Sequence of chain 43.E:
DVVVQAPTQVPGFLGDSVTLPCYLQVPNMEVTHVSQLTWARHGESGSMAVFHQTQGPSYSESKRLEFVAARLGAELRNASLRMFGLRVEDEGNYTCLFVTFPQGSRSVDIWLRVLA

Binding-site contacts:
Ligand atom O5 contacts residue ASN93 of chain 43.E at 2.3 Å (h-bond).
Ligand atom C8 contacts residue TRP111 of chain 43.E at 3.3 Å (hydrophobic).
Ligand atom C2 contacts residue ASN93 of chain 43.E at 1.8 Å.
Ligand atom C8 contacts residue GLU91 of chain 43.E at 3.8 Å.
Ligand atom O7 contacts residue TRP111 of chain 43.E at 3.6 Å.
Ligand atom O5 contacts residue TRP111 of chain 43.E at 4.3 Å.
Ligand atom O3 contacts residue TRP111 of chain 43.E at 4.3 Å.
Ligand atom C4 contacts residue ASN93 of chain 43.E at 3.6 Å.
Ligand atom C3 contacts residue ASN93 of chain 43.E at 3.1 Å.
Ligand atom O7 contacts residue ASN93 of chain 43.E at 3.9 Å.
Ligand atom C7 contacts residue TRP111 of chain 43.E at 3.8 Å (hydrophobic).
Ligand atom C7 contacts residue GLY92 of chain 43.E at 4.2 Å.
Ligand atom C1 contacts residue ASN93 of chain 43.E at 1.4 Å.
Ligand atom C6 contacts residue ASN93 of chain 43.E at 3.1 Å.
Ligand atom C6 contacts residue HIS42 of chain 43.E at 4.3 Å.
Ligand atom N2 contacts residue TRP111 of chain 43.E at 3.5 Å.
Ligand atom C8 contacts residue GLY92 of chain 43.E at 3.6 Å.
Ligand atom N2 contacts residue GLY92 of chain 43.E at 4.2 Å.
Ligand atom C7 contacts residue ASN93 of chain 43.E at 3.5 Å.
Ligand atom O4 contacts residue TRP111 of chain 43.E at 3.4 Å.
Ligand atom O5 contacts residue ASN93 of chain 43.E at 4.1 Å.
Ligand atom C1 contacts residue TRP111 of chain 43.E at 3.9 Å (hydrophobic).
Ligand atom C5 contacts residue ASN93 of chain 43.E at 4.0 Å.
Ligand atom C5 contacts residue TRP111 of chain 43.E at 3.7 Å (hydrophobic).
Ligand atom C2 contacts residue TRP111 of chain 43.E at 4.1 Å (hydrophobic).
Ligand atom C5 contacts residue ASN93 of chain 43.E at 3.5 Å.
Ligand atom N2 contacts residue ASN93 of chain 43.E at 2.5 Å (h-bond).
Ligand atom O3 contacts residue ASN93 of chain 43.E at 4.0 Å.
Ligand atom C4 contacts residue TRP111 of chain 43.E at 4.0 Å (hydrophobic).
Ligand atom C3 contacts residue TRP111 of chain 43.E at 3.7 Å (hydrophobic).

The protein below binds the small molecule below.
Small molecule (SMILES): CC(=O)N[C@H]1[C@H](O[C@H]2[C@H](O)[C@@H](NC(C)=O)CO[C@@H]2CO[C@@H]2O[C@@H](C)[C@@H](O)[C@@H](O)[C@@H]2O)O[C@H](CO)[C@@H](O[C@@H]2O[C@H](CO)[C@@H](O)[C@H](O[C@H]3O[C@H](CO)[C@@H](O)[C@H](O)[C@@H]3O)[C@@H]2O)[C@@H]1O